This protein binds this small molecule.
Small molecule (SMILES): COc1ccc(CSc2cc(N)nc(N)n2)cc1

Sequence of chain 1.C:
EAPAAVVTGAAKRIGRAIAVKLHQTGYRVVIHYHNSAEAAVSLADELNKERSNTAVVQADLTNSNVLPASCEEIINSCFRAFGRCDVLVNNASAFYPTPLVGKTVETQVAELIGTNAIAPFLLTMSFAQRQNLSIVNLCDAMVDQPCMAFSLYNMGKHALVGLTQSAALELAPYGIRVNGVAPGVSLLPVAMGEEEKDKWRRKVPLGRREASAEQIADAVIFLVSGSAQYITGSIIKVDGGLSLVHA

Binding-site contacts:
Ligand atom CAD contacts residue PHE117 of chain 1.C at 3.4 Å (hydrophobic).
Ligand atom SAM contacts residue PRO230 of chain 1.C at 3.6 Å.
Ligand atom CAI contacts residue LEU228 of chain 1.C at 3.2 Å (hydrophobic).
Ligand atom CAA contacts residue CYS188 of chain 1.C at 3.3 Å (hydrophobic).
Ligand atom CAE contacts residue NAP1 of chain 1.I at 3.2 Å.
Ligand atom C6 contacts residue PHE117 of chain 1.C at 3.5 Å (hydrophobic).
Ligand atom SAM contacts residue ARG34 of chain 1.C at 3.5 Å (salt-bridge).
Ligand atom NAC contacts residue PHE117 of chain 1.C at 3.4 Å.
Ligand atom N3 contacts residue NAP1 of chain 1.I at 2.8 Å (h-bond).
Ligand atom C4 contacts residue NAP1 of chain 1.I at 3.8 Å.
Ligand atom C5 contacts residue PHE117 of chain 1.C at 3.7 Å (hydrophobic).
Ligand atom NAC contacts residue SER115 of chain 1.C at 2.8 Å (h-bond).
Ligand atom OAL contacts residue TRP241 of chain 1.C at 3.8 Å.
Ligand atom NAB contacts residue ASP181 of chain 1.C at 3.8 Å.
Ligand atom C6 contacts residue NAP1 of chain 1.I at 3.8 Å.
Ligand atom C6 contacts residue TYR194 of chain 1.C at 3.7 Å (hydrophobic).
Ligand atom C2 contacts residue SER115 of chain 1.C at 3.8 Å.
Ligand atom C4 contacts residue PHE117 of chain 1.C at 3.5 Å (hydrophobic).
Ligand atom NAB contacts residue NAP1 of chain 1.I at 3.4 Å.
Ligand atom CAA contacts residue TRP241 of chain 1.C at 3.6 Å (hydrophobic).
Ligand atom CAD contacts residue PRO230 of chain 1.C at 3.2 Å (hydrophobic).
Ligand atom NAC contacts residue NAP1 of chain 1.I at 3.1 Å (h-bond).
Ligand atom CAI contacts residue ARG34 of chain 1.C at 3.5 Å.
Ligand atom NAB contacts residue TYR194 of chain 1.C at 2.9 Å (h-bond).
Ligand atom N1 contacts residue PHE117 of chain 1.C at 3.5 Å.
Ligand atom N1 contacts residue NAP1 of chain 1.I at 3.0 Å (h-bond).
Ligand atom CAI contacts residue PRO230 of chain 1.C at 3.6 Å (hydrophobic).
Ligand atom C2 contacts residue PHE117 of chain 1.C at 3.2 Å (hydrophobic).
Ligand atom N3 contacts residue PHE117 of chain 1.C at 3.5 Å.
Ligand atom CAE contacts residue LEU229 of chain 1.C at 3.7 Å (hydrophobic).
Ligand atom CAI contacts residue NAP1 of chain 1.I at 3.5 Å.
Ligand atom CAG contacts residue LEU229 of chain 1.C at 3.6 Å (hydrophobic).
Ligand atom NAB contacts residue PHE117 of chain 1.C at 3.7 Å.
Ligand atom N1 contacts residue TYR194 of chain 1.C at 3.6 Å (h-bond).
Ligand atom OAL contacts residue MET233 of chain 1.C at 3.8 Å.
Ligand atom CAP contacts residue MET233 of chain 1.C at 3.8 Å (hydrophobic).
Ligand atom CAO contacts residue PRO230 of chain 1.C at 3.5 Å (hydrophobic).
Ligand atom CAF contacts residue MET233 of chain 1.C at 3.5 Å (hydrophobic).
Ligand atom CAF contacts residue PHE117 of chain 1.C at 3.5 Å (hydrophobic).
Ligand atom C2 contacts residue NAP1 of chain 1.I at 3.4 Å.